Sequence of chain 1.A:
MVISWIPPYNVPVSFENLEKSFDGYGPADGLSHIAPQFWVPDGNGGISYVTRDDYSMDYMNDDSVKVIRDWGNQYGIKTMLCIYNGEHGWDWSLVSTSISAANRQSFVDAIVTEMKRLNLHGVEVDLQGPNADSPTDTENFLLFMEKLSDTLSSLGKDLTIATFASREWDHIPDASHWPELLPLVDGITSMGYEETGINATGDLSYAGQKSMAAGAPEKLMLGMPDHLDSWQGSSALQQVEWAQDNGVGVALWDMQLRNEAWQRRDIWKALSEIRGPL

Binding-site contacts:
Ligand atom C6 contacts residue GLU195 of chain 1.A at 3.6 Å.
Ligand atom C1 contacts residue GLN128 of chain 1.A at 3.5 Å.
Ligand atom O7 contacts residue TYR193 of chain 1.A at 2.5 Å (h-bond).
Ligand atom O7 contacts residue HIS171 of chain 1.A at 3.4 Å.
Ligand atom O6 contacts residue GLU195 of chain 1.A at 3.4 Å (salt-bridge).
Ligand atom C8 contacts residue GLU195 of chain 1.A at 3.6 Å.
Ligand atom O6 contacts residue MET191 of chain 1.A at 2.8 Å (h-bond).
Ligand atom O4 contacts residue GLN128 of chain 1.A at 3.0 Å (h-bond).
Ligand atom C7 contacts residue MET191 of chain 1.A at 3.4 Å (hydrophobic).
Ligand atom O3 contacts residue TRP253 of chain 1.A at 3.5 Å.
Ligand atom O3 contacts residue GLN37 of chain 1.A at 3.3 Å (h-bond).
Ligand atom N2 contacts residue GLN128 of chain 1.A at 3.0 Å (h-bond).
Ligand atom O4 contacts residue HIS171 of chain 1.A at 2.9 Å (h-bond).
Ligand atom O3 contacts residue PHE164 of chain 1.A at 3.5 Å.
Ligand atom N2 contacts residue TYR55 of chain 1.A at 2.8 Å (h-bond).
Ligand atom O7 contacts residue ARG258 of chain 1.A at 3.0 Å (salt-bridge).
Ligand atom C8 contacts residue ASP126 of chain 1.A at 3.6 Å.
Ligand atom O3 contacts residue ASN131 of chain 1.A at 3.3 Å (h-bond).
Ligand atom C3 contacts residue TRP253 of chain 1.A at 3.5 Å (hydrophobic).
Ligand atom O4 contacts residue TRP253 of chain 1.A at 3.2 Å (h-bond).
Ligand atom C8 contacts residue GLY89 of chain 1.A at 3.5 Å.
Ligand atom O7 contacts residue SER166 of chain 1.A at 2.6 Å (h-bond).
Ligand atom C4 contacts residue TYR9 of chain 1.A at 3.4 Å (hydrophobic).
Ligand atom O6 contacts residue EDO1 of chain 1.G at 2.8 Å (h-bond).
Ligand atom O3 contacts residue HIS171 of chain 1.A at 3.2 Å.
Ligand atom N2 contacts residue GLU195 of chain 1.A at 2.9 Å (salt-bridge).
Ligand atom C7 contacts residue SER166 of chain 1.A at 3.5 Å.
Ligand atom O3 contacts residue EDO1 of chain 1.G at 3.6 Å.
Ligand atom C6 contacts residue MET191 of chain 1.A at 3.4 Å (hydrophobic).
Ligand atom C2 contacts residue GLN128 of chain 1.A at 3.2 Å.
Ligand atom C7 contacts residue TYR193 of chain 1.A at 3.5 Å (hydrophobic).
Ligand atom C7 contacts residue TRP253 of chain 1.A at 3.5 Å (hydrophobic).
Ligand atom N2 contacts residue ASP126 of chain 1.A at 3.1 Å (salt-bridge).
Ligand atom O7 contacts residue TRP253 of chain 1.A at 3.0 Å (h-bond).
Ligand atom C5 contacts residue GLN128 of chain 1.A at 3.6 Å.
Ligand atom C8 contacts residue TRP5 of chain 1.A at 3.5 Å (hydrophobic).
Ligand atom C5 contacts residue TRP169 of chain 1.A at 3.5 Å (hydrophobic).
Ligand atom O3 contacts residue TRP90 of chain 1.A at 3.3 Å.
Ligand atom O5 contacts residue TYR193 of chain 1.A at 3.3 Å.
Ligand atom O5 contacts residue EDO1 of chain 1.G at 3.2 Å (h-bond).

The protein below binds the small molecule below.
Small molecule (SMILES): CC(=O)N[C@@H]1[C@@H](O)[C@H](O[C@@H]2O[C@H](CO)[C@@H](O[C@@H]3O[C@H](CO)[C@@H](O[C@@H]4O[C@H](CO)[C@@H](O[C@@H]5O[C@H](CO)[C@@H](O[C@@H]6O[C@H](CO)[C@@H](O)[C@H](O)[C@H]6NC(C)=O)[C@H](O)[C@H]5NC(C)=O)[C@H](O)[C@H]4NC(C)=O)[C@H](O)[C@H]3NC(C)=O)[C@H](O)[C@H]2NC(C)=O)[C@@H](CO)O[C@H]1O